Binding-site contacts:
Ligand atom C2 contacts residue SER398 of chain 1.T at 1.5 Å.
Ligand atom O8 contacts residue SER398 of chain 1.T at 3.6 Å.
Ligand atom C6 contacts residue SER398 of chain 1.T at 3.2 Å.
Ligand atom C7 contacts residue SER398 of chain 1.T at 4.5 Å.
Ligand atom C3 contacts residue SER398 of chain 1.T at 2.0 Å.
Ligand atom O1B contacts residue SER398 of chain 1.T at 3.5 Å (h-bond).
Ligand atom C5 contacts residue SER398 of chain 1.T at 3.9 Å.
Ligand atom C1 contacts residue SER398 of chain 1.T at 2.8 Å.
Ligand atom O6 contacts residue SER398 of chain 1.T at 2.3 Å (h-bond).
Ligand atom O4 contacts residue SER398 of chain 1.T at 4.3 Å.
Ligand atom C4 contacts residue SER398 of chain 1.T at 3.4 Å.
Ligand atom O1A contacts residue SER398 of chain 1.T at 3.6 Å (h-bond).

Sequence of chain 1.T:
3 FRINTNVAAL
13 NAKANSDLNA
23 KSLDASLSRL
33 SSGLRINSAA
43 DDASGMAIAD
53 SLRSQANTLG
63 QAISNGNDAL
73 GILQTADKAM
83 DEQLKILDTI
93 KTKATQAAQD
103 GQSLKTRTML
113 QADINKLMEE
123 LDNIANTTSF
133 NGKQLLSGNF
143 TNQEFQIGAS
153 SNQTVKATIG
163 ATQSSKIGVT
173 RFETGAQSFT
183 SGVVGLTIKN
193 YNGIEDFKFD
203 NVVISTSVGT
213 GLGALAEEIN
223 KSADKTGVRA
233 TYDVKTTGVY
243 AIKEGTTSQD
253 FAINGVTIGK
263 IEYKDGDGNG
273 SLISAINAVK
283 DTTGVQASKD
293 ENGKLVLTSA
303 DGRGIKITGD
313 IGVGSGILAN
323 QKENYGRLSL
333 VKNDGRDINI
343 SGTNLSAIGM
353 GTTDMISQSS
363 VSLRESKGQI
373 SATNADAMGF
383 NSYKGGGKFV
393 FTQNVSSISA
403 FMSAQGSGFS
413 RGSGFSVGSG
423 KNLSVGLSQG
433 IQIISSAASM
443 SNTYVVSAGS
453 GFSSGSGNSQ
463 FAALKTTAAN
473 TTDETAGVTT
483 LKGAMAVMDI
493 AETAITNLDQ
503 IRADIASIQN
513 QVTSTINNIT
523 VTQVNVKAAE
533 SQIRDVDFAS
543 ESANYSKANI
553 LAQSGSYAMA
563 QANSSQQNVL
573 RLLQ

The protein below binds the small molecule below.
Small molecule (SMILES): C[C@H](O)[C@H](N)[C@@H]1O[C@](O)(C(=O)O)C[C@H](O)[C@@H]1N